A small-molecule ligand and the protein it binds are described below.
Small molecule (SMILES): C=CCn1cc(C(=O)N(C)C2CCN([C@@H](C)c3ccccc3)CC2)c2cc(C)[nH]c2c1=O

Binding-site contacts:
Ligand atom N11 contacts residue TYR122 of chain 1.D at 3.8 Å.
Ligand atom C3 contacts residue ALA70 of chain 1.D at 4.0 Å (hydrophobic).
Ligand atom C15 contacts residue CYS112 of chain 1.D at 3.7 Å (hydrophobic).
Ligand atom N11 contacts residue ASN116 of chain 1.D at 2.9 Å (h-bond).
Ligand atom C22 contacts residue TYR69 of chain 1.D at 3.7 Å (hydrophobic).
Ligand atom C6 contacts residue VAL65 of chain 1.D at 3.7 Å (hydrophobic).
Ligand atom C25 contacts residue PRO60 of chain 1.D at 4.0 Å (hydrophobic).
Ligand atom C3 contacts residue TYR69 of chain 1.D at 4.0 Å (hydrophobic).
Ligand atom O17 contacts residue ASP66 of chain 1.D at 3.7 Å.
Ligand atom N11 contacts residue ALA70 of chain 1.D at 4.0 Å.
Ligand atom C13 contacts residue VAL65 of chain 1.D at 3.6 Å (hydrophobic).
Ligand atom C1 contacts residue TYR122 of chain 1.D at 3.6 Å (hydrophobic).
Ligand atom C2 contacts residue TYR69 of chain 1.D at 4.0 Å (hydrophobic).
Ligand atom C14 contacts residue PRO60 of chain 1.D at 3.6 Å (hydrophobic).
Ligand atom C1 contacts residue TYR69 of chain 1.D at 3.5 Å (hydrophobic).
Ligand atom C4 contacts residue TYR122 of chain 1.D at 4.0 Å (hydrophobic).
Ligand atom N7 contacts residue PRO60 of chain 1.D at 4.0 Å.
Ligand atom N7 contacts residue VAL65 of chain 1.D at 3.6 Å.
Ligand atom C15 contacts residue TYR122 of chain 1.D at 3.8 Å (hydrophobic).
Ligand atom C2 contacts residue TYR122 of chain 1.D at 3.5 Å (hydrophobic).
Ligand atom C1 contacts residue ALA70 of chain 1.D at 4.1 Å (hydrophobic).
Ligand atom O9 contacts residue ASN116 of chain 1.D at 2.9 Å (h-bond).
Ligand atom C14 contacts residue PHE61 of chain 1.D at 3.5 Å (hydrophobic).
Ligand atom C15 contacts residue PHE61 of chain 1.D at 3.6 Å (hydrophobic).
Ligand atom C2 contacts residue ALA70 of chain 1.D at 3.8 Å (hydrophobic).
Ligand atom C8 contacts residue ASN116 of chain 1.D at 3.8 Å.
Ligand atom C13 contacts residue PRO60 of chain 1.D at 3.7 Å (hydrophobic).
Ligand atom C3 contacts residue TYR122 of chain 1.D at 3.4 Å (hydrophobic).
Ligand atom C19 contacts residue TYR122 of chain 1.D at 3.3 Å (hydrophobic).
Ligand atom O17 contacts residue VAL65 of chain 1.D at 4.0 Å.
Ligand atom C19 contacts residue TRP59 of chain 1.D at 4.0 Å (hydrophobic).
Ligand atom C1 contacts residue ASN116 of chain 1.D at 3.9 Å.
Ligand atom O9 contacts residue TYR73 of chain 1.D at 3.9 Å.
Ligand atom C21 contacts residue TYR69 of chain 1.D at 3.5 Å (hydrophobic).
Ligand atom C10 contacts residue ASN116 of chain 1.D at 3.9 Å.
Ligand atom N11 contacts residue TYR115 of chain 1.D at 3.9 Å.
Ligand atom C19 contacts residue PRO60 of chain 1.D at 3.8 Å (hydrophobic).
Ligand atom C15 contacts residue PRO60 of chain 1.D at 3.8 Å (hydrophobic).
Ligand atom C2 contacts residue ASN116 of chain 1.D at 3.8 Å.
Ligand atom C6 contacts residue PRO60 of chain 1.D at 3.3 Å (hydrophobic).

Sequence of chain 1.D:
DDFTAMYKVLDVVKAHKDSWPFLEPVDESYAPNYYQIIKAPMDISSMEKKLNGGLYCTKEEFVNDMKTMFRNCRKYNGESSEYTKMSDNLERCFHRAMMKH